Sequence of chain 2.A:
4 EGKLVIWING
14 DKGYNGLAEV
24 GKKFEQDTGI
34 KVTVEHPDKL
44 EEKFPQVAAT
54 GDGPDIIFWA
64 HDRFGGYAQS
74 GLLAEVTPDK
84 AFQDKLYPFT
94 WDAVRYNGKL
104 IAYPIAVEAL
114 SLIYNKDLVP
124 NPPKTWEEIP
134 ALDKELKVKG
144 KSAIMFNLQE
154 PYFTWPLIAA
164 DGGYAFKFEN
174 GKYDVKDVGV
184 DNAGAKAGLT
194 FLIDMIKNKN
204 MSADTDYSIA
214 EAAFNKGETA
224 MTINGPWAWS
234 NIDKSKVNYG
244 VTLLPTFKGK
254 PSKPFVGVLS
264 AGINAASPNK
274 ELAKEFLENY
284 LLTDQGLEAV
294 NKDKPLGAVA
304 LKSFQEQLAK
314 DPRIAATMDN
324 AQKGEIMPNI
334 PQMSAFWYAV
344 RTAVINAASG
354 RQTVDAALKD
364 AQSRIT

The small molecule below binds the protein below.
Small molecule (SMILES): OC[C@H]1O[C@H](O[C@H]2[C@H](O)[C@@H](O)[C@@H](O[C@H]3[C@H](O)[C@@H](O)[C@@H](O[C@H]4[C@H](O)[C@@H](O)[C@@H](O[C@H]5[C@H](O)[C@@H](O)[C@@H](O)O[C@@H]5CO)O[C@@H]4CO)O[C@@H]3CO)O[C@@H]2CO)[C@H](O)[C@@H](O)[C@@H]1O

Sequence of chain 1.A:
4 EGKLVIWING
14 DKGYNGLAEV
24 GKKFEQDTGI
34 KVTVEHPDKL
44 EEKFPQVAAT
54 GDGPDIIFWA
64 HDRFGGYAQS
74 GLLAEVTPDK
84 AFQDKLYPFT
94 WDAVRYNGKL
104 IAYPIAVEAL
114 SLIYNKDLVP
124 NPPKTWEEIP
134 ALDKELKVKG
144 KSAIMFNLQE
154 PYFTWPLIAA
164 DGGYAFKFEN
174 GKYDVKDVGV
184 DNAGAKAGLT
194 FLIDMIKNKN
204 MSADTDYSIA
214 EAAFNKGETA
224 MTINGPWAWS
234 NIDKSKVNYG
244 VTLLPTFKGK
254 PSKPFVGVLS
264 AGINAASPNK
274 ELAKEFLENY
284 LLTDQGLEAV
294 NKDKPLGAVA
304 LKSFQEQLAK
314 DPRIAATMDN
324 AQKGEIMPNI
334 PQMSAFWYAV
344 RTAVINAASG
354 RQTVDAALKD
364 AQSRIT

Binding-site contacts:
Ligand atom O5 contacts residue GLU45 of chain 2.A at 3.4 Å (salt-bridge).
Ligand atom O6 contacts residue GLU153 of chain 2.A at 2.6 Å (salt-bridge).
Ligand atom C3 contacts residue ASP65 of chain 2.A at 3.5 Å.
Ligand atom O5 contacts residue LYS42 of chain 2.A at 3.1 Å (salt-bridge).
Ligand atom C1 contacts residue LYS42 of chain 2.A at 3.4 Å.
Ligand atom O5 contacts residue TYR155 of chain 2.A at 3.3 Å.
Ligand atom O6 contacts residue PRO154 of chain 2.A at 3.3 Å.
Ligand atom C1 contacts residue TRP340 of chain 1.A at 3.5 Å (hydrophobic).
Ligand atom C2 contacts residue GLU44 of chain 2.A at 3.4 Å.
Ligand atom O2 contacts residue ALA63 of chain 2.A at 3.2 Å.
Ligand atom O3 contacts residue LYS42 of chain 2.A at 2.8 Å (salt-bridge).
Ligand atom C2 contacts residue ASP65 of chain 2.A at 3.4 Å.
Ligand atom O2 contacts residue LYS15 of chain 2.A at 2.8 Å (salt-bridge).
Ligand atom O2 contacts residue GLU44 of chain 2.A at 2.5 Å (salt-bridge).
Ligand atom C2 contacts residue GLU111 of chain 2.A at 3.5 Å.
Ligand atom O2 contacts residue TRP230 of chain 1.A at 3.6 Å.
Ligand atom O5 contacts residue TRP340 of chain 1.A at 3.2 Å.
Ligand atom O3 contacts residue GLU111 of chain 2.A at 3.5 Å (salt-bridge).
Ligand atom O2 contacts residue ASP65 of chain 2.A at 2.8 Å (salt-bridge).
Ligand atom O1 contacts residue LYS15 of chain 2.A at 3.1 Å (salt-bridge).
Ligand atom C3 contacts residue ARG344 of chain 1.A at 3.3 Å.
Ligand atom O2 contacts residue ARG66 of chain 2.A at 2.9 Å (salt-bridge).
Ligand atom O5 contacts residue TYR341 of chain 1.A at 3.2 Å.
Ligand atom O6 contacts residue TYR155 of chain 2.A at 3.1 Å (h-bond).
Ligand atom C1 contacts residue GLU44 of chain 2.A at 3.5 Å.
Ligand atom C2 contacts residue TRP230 of chain 1.A at 3.6 Å (hydrophobic).
Ligand atom O6 contacts residue ARG344 of chain 1.A at 3.3 Å.
Ligand atom O1 contacts residue ASP14 of chain 2.A at 2.7 Å (salt-bridge).
Ligand atom O3 contacts residue ARG66 of chain 2.A at 2.9 Å (salt-bridge).
Ligand atom C3 contacts residue TRP62 of chain 2.A at 3.5 Å (hydrophobic).
Ligand atom C1 contacts residue ASP14 of chain 2.A at 3.3 Å.
Ligand atom C6 contacts residue GLU153 of chain 2.A at 3.3 Å.
Ligand atom O4 contacts residue ARG344 of chain 1.A at 3.3 Å (salt-bridge).
Ligand atom C1 contacts residue GLU45 of chain 2.A at 3.3 Å.
Ligand atom O2 contacts residue GLU111 of chain 2.A at 2.6 Å (salt-bridge).
Ligand atom O3 contacts residue TYR341 of chain 1.A at 3.5 Å (h-bond).
Ligand atom O3 contacts residue TRP62 of chain 2.A at 3.0 Å (h-bond).
Ligand atom O3 contacts residue GLU44 of chain 2.A at 2.5 Å (salt-bridge).
Ligand atom O3 contacts residue ASP65 of chain 2.A at 2.6 Å (salt-bridge).
Ligand atom C3 contacts residue GLU44 of chain 2.A at 3.3 Å.